Binding-site contacts:
Ligand atom O1A contacts residue GLN222 of chain 1.A at 2.2 Å (h-bond).
Ligand atom C7 contacts residue LEU190 of chain 1.A at 4.1 Å (hydrophobic).
Ligand atom C9 contacts residue GLU186 of chain 1.A at 2.9 Å.
Ligand atom O8 contacts residue TRP147 of chain 1.A at 3.9 Å.
Ligand atom C8 contacts residue GLU186 of chain 1.A at 3.7 Å.
Ligand atom O9 contacts residue GLU186 of chain 1.A at 2.4 Å (salt-bridge).
Ligand atom O3 contacts residue GLY221 of chain 1.A at 3.0 Å (h-bond).
Ligand atom O6 contacts residue GLN222 of chain 1.A at 4.1 Å.
Ligand atom O8 contacts residue GLN222 of chain 1.A at 2.2 Å (h-bond).
Ligand atom C1 contacts residue THR130 of chain 1.A at 3.6 Å.
Ligand atom O9 contacts residue TYR91 of chain 1.A at 3.2 Å (h-bond).
Ligand atom C3 contacts residue GLY221 of chain 1.A at 3.3 Å.
Ligand atom C6 contacts residue GLN222 of chain 1.A at 4.0 Å.
Ligand atom C4 contacts residue GLY221 of chain 1.A at 3.3 Å.
Ligand atom O9 contacts residue HIS179 of chain 1.A at 3.3 Å (h-bond).
Ligand atom O3 contacts residue GLN218 of chain 1.A at 3.2 Å (h-bond).
Ligand atom C9 contacts residue LEU190 of chain 1.A at 4.0 Å (hydrophobic).
Ligand atom C8 contacts residue TYR91 of chain 1.A at 3.9 Å (hydrophobic).
Ligand atom C9 contacts residue TYR91 of chain 1.A at 3.6 Å (hydrophobic).
Ligand atom O6 contacts residue GLN222 of chain 1.A at 3.5 Å (h-bond).
Ligand atom C2 contacts residue GLN222 of chain 1.A at 3.8 Å.
Ligand atom C4 contacts residue THR129 of chain 1.A at 3.6 Å.
Ligand atom O1B contacts residue ARG131 of chain 1.A at 3.1 Å (salt-bridge).
Ligand atom O6 contacts residue ARG131 of chain 1.A at 4.1 Å.
Ligand atom O1B contacts residue THR130 of chain 1.A at 3.4 Å.
Ligand atom O7 contacts residue LEU190 of chain 1.A at 3.6 Å.
Ligand atom C9 contacts residue HIS179 of chain 1.A at 3.2 Å.
Ligand atom C7 contacts residue TRP147 of chain 1.A at 3.8 Å (hydrophobic).
Ligand atom C1 contacts residue GLN222 of chain 1.A at 3.2 Å.
Ligand atom C11 contacts residue TRP147 of chain 1.A at 3.5 Å (hydrophobic).
Ligand atom C6 contacts residue GLN222 of chain 1.A at 3.5 Å.
Ligand atom O10 contacts residue LEU190 of chain 1.A at 3.1 Å.
Ligand atom O8 contacts residue TYR91 of chain 1.A at 3.1 Å (h-bond).
Ligand atom C8 contacts residue GLN222 of chain 1.A at 3.5 Å.
Ligand atom O1A contacts residue THR130 of chain 1.A at 3.0 Å (h-bond).
Ligand atom O4 contacts residue THR129 of chain 1.A at 3.8 Å.
Ligand atom N5 contacts residue THR129 of chain 1.A at 3.4 Å (h-bond).
Ligand atom C11 contacts residue VAL149 of chain 1.A at 3.8 Å (hydrophobic).
Ligand atom O1B contacts residue ASN139 of chain 1.A at 3.9 Å.
Ligand atom O9 contacts residue GLY224 of chain 1.A at 3.5 Å.

Sequence of chain 1.A:
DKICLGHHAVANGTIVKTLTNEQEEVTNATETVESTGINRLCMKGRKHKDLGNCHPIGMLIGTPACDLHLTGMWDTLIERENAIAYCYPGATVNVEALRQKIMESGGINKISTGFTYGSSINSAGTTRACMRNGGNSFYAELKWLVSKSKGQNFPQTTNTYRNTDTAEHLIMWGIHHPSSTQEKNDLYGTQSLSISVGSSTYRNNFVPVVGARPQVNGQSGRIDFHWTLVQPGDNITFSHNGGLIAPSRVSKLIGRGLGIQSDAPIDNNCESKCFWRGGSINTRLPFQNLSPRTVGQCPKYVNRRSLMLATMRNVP

This small molecule binds to this protein.
Small molecule (SMILES): CC(=O)N[C@@H]1[C@@H](O)[C@H](O[C@@H]2O[C@H](CO[C@]3(C(=O)O)C[C@H](O)[C@@H](NC(C)=O)[C@H]([C@H](O)[C@H](O)CO)O3)[C@H](O)[C@H](O)[C@H]2O)[C@@H](CO)O[C@H]1O